A protein and the small-molecule ligand that binds it are described below.
Small molecule (SMILES): CC(=O)N[C@@H]1[C@@H](O)[C@H](O)[C@@H](CO)O[C@H]1O

Binding-site contacts:
Ligand atom C7 contacts residue ASN343 of chain 1.C at 3.1 Å.
Ligand atom C4 contacts residue ASN343 of chain 1.C at 4.2 Å.
Ligand atom N2 contacts residue ASN343 of chain 1.C at 2.9 Å (h-bond).
Ligand atom C8 contacts residue ASN343 of chain 1.C at 4.3 Å.
Ligand atom C3 contacts residue ASN343 of chain 1.C at 3.7 Å.
Ligand atom C5 contacts residue ASN343 of chain 1.C at 3.6 Å.
Ligand atom N2 contacts residue SER371 of chain 1.C at 3.9 Å.
Ligand atom C7 contacts residue SER371 of chain 1.C at 4.0 Å.
Ligand atom C8 contacts residue SER371 of chain 1.C at 3.1 Å.
Ligand atom C1 contacts residue ASN343 of chain 1.C at 1.4 Å.
Ligand atom C2 contacts residue ASN343 of chain 1.C at 2.4 Å.
Ligand atom O7 contacts residue ASN343 of chain 1.C at 3.0 Å (h-bond).
Ligand atom O5 contacts residue ASN343 of chain 1.C at 2.3 Å (h-bond).

Sequence of chain 1.C:
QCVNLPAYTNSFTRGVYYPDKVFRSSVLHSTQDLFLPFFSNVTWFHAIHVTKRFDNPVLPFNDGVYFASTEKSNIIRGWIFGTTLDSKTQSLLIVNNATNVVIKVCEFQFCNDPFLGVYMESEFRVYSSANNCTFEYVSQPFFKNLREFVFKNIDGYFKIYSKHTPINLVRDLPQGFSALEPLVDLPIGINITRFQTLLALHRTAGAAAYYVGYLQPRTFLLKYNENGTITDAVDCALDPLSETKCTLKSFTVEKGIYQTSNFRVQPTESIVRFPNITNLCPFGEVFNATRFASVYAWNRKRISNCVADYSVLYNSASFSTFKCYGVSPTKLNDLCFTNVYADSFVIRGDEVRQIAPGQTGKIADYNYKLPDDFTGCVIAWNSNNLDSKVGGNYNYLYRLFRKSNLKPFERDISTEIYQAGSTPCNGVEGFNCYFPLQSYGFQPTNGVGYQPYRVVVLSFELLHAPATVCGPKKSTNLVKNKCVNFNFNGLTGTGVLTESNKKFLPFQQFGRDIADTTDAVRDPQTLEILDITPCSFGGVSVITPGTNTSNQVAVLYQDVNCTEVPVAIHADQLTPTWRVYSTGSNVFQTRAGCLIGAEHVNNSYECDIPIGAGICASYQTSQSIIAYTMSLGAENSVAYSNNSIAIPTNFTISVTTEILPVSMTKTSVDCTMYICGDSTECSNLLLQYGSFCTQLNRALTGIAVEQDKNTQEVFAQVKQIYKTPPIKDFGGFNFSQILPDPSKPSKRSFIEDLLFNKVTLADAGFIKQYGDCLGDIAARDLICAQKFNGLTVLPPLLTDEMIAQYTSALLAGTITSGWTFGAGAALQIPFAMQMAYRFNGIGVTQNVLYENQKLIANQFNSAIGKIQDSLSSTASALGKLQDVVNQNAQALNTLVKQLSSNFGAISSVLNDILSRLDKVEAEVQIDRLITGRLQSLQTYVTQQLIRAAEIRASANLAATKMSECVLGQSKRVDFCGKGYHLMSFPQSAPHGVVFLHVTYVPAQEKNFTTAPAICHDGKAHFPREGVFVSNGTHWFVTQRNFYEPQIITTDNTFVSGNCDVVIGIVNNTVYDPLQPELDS